This small molecule binds to this protein.
Small molecule (SMILES): CC(=O)N[C@H]1[C@H]([C@H](O)[C@H](O)CO)O[C@@](O)(C(=O)O)C[C@@H]1O

Sequence of chain 15.A:
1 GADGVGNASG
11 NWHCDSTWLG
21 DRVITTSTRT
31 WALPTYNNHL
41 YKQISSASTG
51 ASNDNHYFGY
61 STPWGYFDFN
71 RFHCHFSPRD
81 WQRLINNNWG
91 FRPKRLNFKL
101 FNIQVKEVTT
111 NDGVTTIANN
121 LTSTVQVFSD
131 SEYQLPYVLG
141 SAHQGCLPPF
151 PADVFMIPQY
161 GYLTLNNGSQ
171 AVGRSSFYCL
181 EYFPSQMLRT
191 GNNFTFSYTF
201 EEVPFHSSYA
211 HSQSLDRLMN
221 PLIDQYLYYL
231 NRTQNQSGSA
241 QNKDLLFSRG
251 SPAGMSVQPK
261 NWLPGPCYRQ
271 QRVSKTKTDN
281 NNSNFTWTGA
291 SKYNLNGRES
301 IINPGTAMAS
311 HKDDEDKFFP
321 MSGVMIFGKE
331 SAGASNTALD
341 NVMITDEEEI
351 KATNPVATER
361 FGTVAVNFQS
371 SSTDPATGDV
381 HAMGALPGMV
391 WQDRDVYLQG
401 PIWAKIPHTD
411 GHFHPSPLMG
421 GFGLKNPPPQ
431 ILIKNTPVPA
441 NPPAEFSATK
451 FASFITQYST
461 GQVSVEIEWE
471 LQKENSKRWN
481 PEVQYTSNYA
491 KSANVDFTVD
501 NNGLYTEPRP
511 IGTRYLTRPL

Sequence of chain 16.A:
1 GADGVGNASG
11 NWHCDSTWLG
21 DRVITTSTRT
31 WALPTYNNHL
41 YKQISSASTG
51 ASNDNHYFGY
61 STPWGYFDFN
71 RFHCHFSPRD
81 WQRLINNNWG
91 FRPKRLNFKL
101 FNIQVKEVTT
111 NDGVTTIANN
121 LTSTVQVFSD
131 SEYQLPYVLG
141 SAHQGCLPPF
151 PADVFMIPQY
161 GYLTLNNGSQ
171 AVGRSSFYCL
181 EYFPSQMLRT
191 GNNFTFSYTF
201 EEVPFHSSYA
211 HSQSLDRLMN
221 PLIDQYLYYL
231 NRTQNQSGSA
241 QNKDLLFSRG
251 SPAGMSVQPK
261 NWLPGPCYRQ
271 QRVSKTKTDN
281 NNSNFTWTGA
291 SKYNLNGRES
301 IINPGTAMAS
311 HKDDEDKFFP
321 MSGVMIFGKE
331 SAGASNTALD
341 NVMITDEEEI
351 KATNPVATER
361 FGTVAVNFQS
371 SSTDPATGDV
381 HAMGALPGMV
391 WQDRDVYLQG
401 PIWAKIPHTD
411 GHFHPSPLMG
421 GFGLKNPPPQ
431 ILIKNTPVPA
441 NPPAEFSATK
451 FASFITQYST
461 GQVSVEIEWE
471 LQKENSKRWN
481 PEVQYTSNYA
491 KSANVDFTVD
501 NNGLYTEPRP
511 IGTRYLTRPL

Binding-site contacts:
Ligand atom C11 contacts residue ASN55 of chain 15.A at 3.2 Å.
Ligand atom O10 contacts residue ASN55 of chain 15.A at 3.4 Å (h-bond).
Ligand atom C1 contacts residue ARG232 of chain 16.A at 3.6 Å.
Ligand atom C10 contacts residue SER256 of chain 16.A at 4.2 Å.
Ligand atom O1A contacts residue ASN231 of chain 16.A at 2.7 Å (h-bond).
Ligand atom O2 contacts residue THR286 of chain 15.A at 4.0 Å.
Ligand atom O10 contacts residue SER52 of chain 15.A at 4.4 Å.
Ligand atom C11 contacts residue GLY254 of chain 16.A at 3.6 Å.
Ligand atom C11 contacts residue SER256 of chain 16.A at 4.3 Å.
Ligand atom O4 contacts residue TRP287 of chain 15.A at 4.1 Å.
Ligand atom C3 contacts residue ASN231 of chain 16.A at 3.9 Å.
Ligand atom O2 contacts residue ASN284 of chain 15.A at 3.0 Å (h-bond).
Ligand atom C4 contacts residue ASN231 of chain 16.A at 3.5 Å.
Ligand atom C10 contacts residue ASN55 of chain 15.A at 3.8 Å.
Ligand atom O1B contacts residue ASN231 of chain 16.A at 4.3 Å.
Ligand atom O1A contacts residue ASN284 of chain 15.A at 4.5 Å.
Ligand atom O1A contacts residue THR286 of chain 15.A at 4.2 Å.
Ligand atom O4 contacts residue ASN231 of chain 16.A at 4.2 Å.
Ligand atom C5 contacts residue ASN231 of chain 16.A at 4.5 Å.
Ligand atom C4 contacts residue VAL257 of chain 16.A at 4.4 Å (hydrophobic).
Ligand atom O1B contacts residue ARG232 of chain 16.A at 2.5 Å (salt-bridge).
Ligand atom O4 contacts residue VAL257 of chain 16.A at 3.1 Å.
Ligand atom C3 contacts residue TRP287 of chain 15.A at 4.1 Å (hydrophobic).
Ligand atom O1A contacts residue ARG232 of chain 16.A at 3.5 Å.
Ligand atom O2 contacts residue ARG232 of chain 16.A at 4.5 Å.
Ligand atom C1 contacts residue ASN231 of chain 16.A at 3.6 Å.
Ligand atom O10 contacts residue SER256 of chain 16.A at 3.5 Å (h-bond).
Ligand atom C1 contacts residue ASN284 of chain 15.A at 3.8 Å.
Ligand atom C11 contacts residue ALA253 of chain 16.A at 3.6 Å (hydrophobic).
Ligand atom C3 contacts residue THR286 of chain 15.A at 3.5 Å.
Ligand atom O2 contacts residue TRP287 of chain 15.A at 4.5 Å.
Ligand atom O1B contacts residue ASN284 of chain 15.A at 3.7 Å.
Ligand atom O2 contacts residue ASN231 of chain 16.A at 4.2 Å.
Ligand atom C2 contacts residue ASN231 of chain 16.A at 4.0 Å.
Ligand atom C2 contacts residue ASN284 of chain 15.A at 3.9 Å.
Ligand atom C2 contacts residue THR286 of chain 15.A at 4.2 Å.